A protein and the small-molecule ligand that binds it are described below.
Small molecule (SMILES): O=c1nc(Nc2cccc(Cl)c2)oc2cc(Cl)oc(=O)c12

Sequence of chain 2.A:
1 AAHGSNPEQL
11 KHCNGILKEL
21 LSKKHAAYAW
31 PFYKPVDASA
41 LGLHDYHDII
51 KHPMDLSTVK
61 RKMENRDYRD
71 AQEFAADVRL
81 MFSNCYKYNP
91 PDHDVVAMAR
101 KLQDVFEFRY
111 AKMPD

Binding-site contacts:
Ligand atom O contacts residue VAL36 of chain 2.A at 3.8 Å.
Ligand atom CL1 contacts residue TYR88 of chain 2.A at 3.1 Å.
Ligand atom C1 contacts residue TRP30 of chain 2.A at 3.9 Å (hydrophobic).
Ligand atom O3 contacts residue ASN89 of chain 2.A at 3.3 Å (h-bond).
Ligand atom CL1 contacts residue LEU43 of chain 2.A at 3.3 Å.
Ligand atom N1 contacts residue PRO31 of chain 2.A at 2.6 Å (h-bond).
Ligand atom C8 contacts residue VAL36 of chain 2.A at 3.7 Å (hydrophobic).
Ligand atom CL1 contacts residue ASN89 of chain 2.A at 2.8 Å.
Ligand atom N1 contacts residue VAL36 of chain 2.A at 4.0 Å.
Ligand atom C9 contacts residue VAL36 of chain 2.A at 4.1 Å (hydrophobic).
Ligand atom C2 contacts residue LEU41 of chain 2.A at 4.1 Å (hydrophobic).
Ligand atom O2 contacts residue TYR46 of chain 2.A at 4.2 Å.
Ligand atom C12 contacts residue ASN89 of chain 2.A at 3.5 Å.
Ligand atom O2 contacts residue ASN89 of chain 2.A at 3.0 Å (h-bond).
Ligand atom C1 contacts residue LEU41 of chain 2.A at 3.8 Å (hydrophobic).
Ligand atom C contacts residue TRP30 of chain 2.A at 4.0 Å (hydrophobic).
Ligand atom N contacts residue PRO31 of chain 2.A at 3.0 Å (h-bond).
Ligand atom C7 contacts residue PRO31 of chain 2.A at 3.6 Å (hydrophobic).
Ligand atom C5 contacts residue TRP30 of chain 2.A at 4.1 Å (hydrophobic).
Ligand atom C3 contacts residue TRP30 of chain 2.A at 4.1 Å (hydrophobic).
Ligand atom C contacts residue LEU41 of chain 2.A at 3.9 Å (hydrophobic).
Ligand atom C4 contacts residue TRP30 of chain 2.A at 4.2 Å (hydrophobic).
Ligand atom C6 contacts residue PRO31 of chain 2.A at 3.2 Å (hydrophobic).
Ligand atom C7 contacts residue VAL36 of chain 2.A at 3.6 Å (hydrophobic).
Ligand atom O3 contacts residue TYR46 of chain 2.A at 4.3 Å.
Ligand atom C11 contacts residue TYR88 of chain 2.A at 4.2 Å (hydrophobic).
Ligand atom C5 contacts residue LEU41 of chain 2.A at 3.8 Å (hydrophobic).
Ligand atom C2 contacts residue PRO31 of chain 2.A at 4.3 Å (hydrophobic).
Ligand atom O3 contacts residue CYS85 of chain 2.A at 3.7 Å.
Ligand atom C2 contacts residue TRP30 of chain 2.A at 3.9 Å (hydrophobic).
Ligand atom C10 contacts residue LEU41 of chain 2.A at 3.9 Å (hydrophobic).
Ligand atom C12 contacts residue VAL36 of chain 2.A at 4.2 Å (hydrophobic).
Ligand atom O contacts residue PRO31 of chain 2.A at 3.8 Å.
Ligand atom O contacts residue PHE32 of chain 2.A at 3.6 Å.
Ligand atom C10 contacts residue LEU43 of chain 2.A at 3.7 Å (hydrophobic).
Ligand atom C11 contacts residue ASN89 of chain 2.A at 3.5 Å.
Ligand atom C11 contacts residue LEU43 of chain 2.A at 3.7 Å (hydrophobic).
Ligand atom O2 contacts residue TYR88 of chain 2.A at 3.9 Å.
Ligand atom O1 contacts residue LEU41 of chain 2.A at 3.6 Å.
Ligand atom C9 contacts residue LEU41 of chain 2.A at 4.2 Å (hydrophobic).